Binding-site contacts:
Ligand atom C4 contacts residue ASN82 of chain 1.B at 4.2 Å.
Ligand atom O7 contacts residue GLU69 of chain 1.B at 4.4 Å.
Ligand atom N2 contacts residue ASN79 of chain 1.B at 4.3 Å.
Ligand atom N2 contacts residue ASN82 of chain 1.B at 3.0 Å (h-bond).
Ligand atom O7 contacts residue GLU72 of chain 1.B at 4.2 Å.
Ligand atom C2 contacts residue GLU72 of chain 1.B at 4.5 Å.
Ligand atom C8 contacts residue ASN79 of chain 1.B at 3.3 Å.
Ligand atom O5 contacts residue ASN82 of chain 1.B at 2.3 Å (h-bond).
Ligand atom O7 contacts residue ASN79 of chain 1.B at 3.5 Å (h-bond).
Ligand atom O7 contacts residue GLU104 of chain 3.A at 4.5 Å.
Ligand atom C7 contacts residue LYS75 of chain 1.B at 3.9 Å.
Ligand atom O3 contacts residue GLU72 of chain 1.B at 3.2 Å (salt-bridge).
Ligand atom O7 contacts residue LYS75 of chain 1.B at 3.5 Å (salt-bridge).
Ligand atom C7 contacts residue GLU72 of chain 1.B at 3.7 Å.
Ligand atom C5 contacts residue ASN82 of chain 1.B at 3.6 Å.
Ligand atom C7 contacts residue ASN82 of chain 1.B at 3.9 Å.
Ligand atom C7 contacts residue ASN79 of chain 1.B at 3.5 Å.
Ligand atom C8 contacts residue ARG291 of chain 1.A at 3.9 Å.
Ligand atom C8 contacts residue GLU69 of chain 1.B at 4.2 Å.
Ligand atom N2 contacts residue GLU72 of chain 1.B at 3.8 Å.
Ligand atom C8 contacts residue GLU72 of chain 1.B at 3.8 Å.
Ligand atom O6 contacts residue ARG291 of chain 1.A at 4.1 Å.
Ligand atom C8 contacts residue LYS75 of chain 1.B at 3.4 Å.
Ligand atom C1 contacts residue ASN82 of chain 1.B at 1.4 Å.
Ligand atom C8 contacts residue GLY78 of chain 1.B at 4.1 Å.
Ligand atom O7 contacts residue ASN82 of chain 1.B at 4.3 Å.
Ligand atom C3 contacts residue GLU72 of chain 1.B at 3.9 Å.
Ligand atom C3 contacts residue ASN82 of chain 1.B at 3.9 Å.
Ligand atom C2 contacts residue ASN82 of chain 1.B at 2.5 Å.

Sequence of chain 3.A:
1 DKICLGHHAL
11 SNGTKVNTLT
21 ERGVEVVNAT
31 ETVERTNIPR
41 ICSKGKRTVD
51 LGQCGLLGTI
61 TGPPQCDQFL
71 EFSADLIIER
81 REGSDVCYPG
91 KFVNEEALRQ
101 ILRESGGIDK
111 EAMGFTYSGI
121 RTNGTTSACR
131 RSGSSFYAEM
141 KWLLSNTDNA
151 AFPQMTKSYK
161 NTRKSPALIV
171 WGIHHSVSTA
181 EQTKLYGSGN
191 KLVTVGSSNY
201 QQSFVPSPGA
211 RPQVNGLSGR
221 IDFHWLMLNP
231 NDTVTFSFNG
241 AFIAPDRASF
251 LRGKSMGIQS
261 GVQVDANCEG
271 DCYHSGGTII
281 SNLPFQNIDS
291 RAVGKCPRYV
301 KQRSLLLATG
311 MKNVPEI

Sequence of chain 1.B:
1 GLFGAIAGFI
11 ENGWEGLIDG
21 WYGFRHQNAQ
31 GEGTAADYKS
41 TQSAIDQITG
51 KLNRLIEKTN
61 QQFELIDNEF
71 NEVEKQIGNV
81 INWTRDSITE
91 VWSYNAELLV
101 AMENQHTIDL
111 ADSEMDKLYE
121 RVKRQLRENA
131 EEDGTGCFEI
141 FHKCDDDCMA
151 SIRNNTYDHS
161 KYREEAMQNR

This protein binds this small molecule.
Small molecule (SMILES): CC(=O)N[C@H]1[C@H](O[C@H]2[C@H](O)[C@@H](NC(C)=O)CO[C@@H]2CO)O[C@H](CO)[C@@H](O)[C@@H]1O

Sequence of chain 1.A:
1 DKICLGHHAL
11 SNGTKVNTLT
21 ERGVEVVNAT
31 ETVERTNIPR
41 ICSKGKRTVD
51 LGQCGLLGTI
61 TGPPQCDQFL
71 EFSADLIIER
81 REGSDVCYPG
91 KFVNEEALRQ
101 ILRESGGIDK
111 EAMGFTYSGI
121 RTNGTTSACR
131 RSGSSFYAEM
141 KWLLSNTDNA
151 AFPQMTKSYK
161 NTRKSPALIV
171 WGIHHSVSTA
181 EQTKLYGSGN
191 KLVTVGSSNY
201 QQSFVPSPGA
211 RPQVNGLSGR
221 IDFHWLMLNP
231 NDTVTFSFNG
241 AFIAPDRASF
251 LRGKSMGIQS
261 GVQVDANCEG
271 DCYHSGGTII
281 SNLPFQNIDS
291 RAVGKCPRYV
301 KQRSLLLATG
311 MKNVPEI